Binding-site contacts:
Ligand atom CD1 contacts residue ARG97 of chain 1.Z at 3.3 Å.
Ligand atom N contacts residue GLU63 of chain 1.Z at 2.9 Å (salt-bridge).
Ligand atom CD1 contacts residue GLU63 of chain 1.Z at 3.6 Å.
Ligand atom CD1 contacts residue TYR159 of chain 1.Z at 3.5 Å (hydrophobic).
Ligand atom N contacts residue TYR159 of chain 1.Z at 3.5 Å (h-bond).
Ligand atom CE2 contacts residue LYS66 of chain 1.Z at 3.0 Å.
Ligand atom CG2 contacts residue TYR123 of chain 1.Z at 3.3 Å (hydrophobic).
Ligand atom CA contacts residue GLU63 of chain 1.Z at 3.5 Å.
Ligand atom O contacts residue TYR159 of chain 1.Z at 2.4 Å (h-bond).
Ligand atom CG1 contacts residue ARG97 of chain 1.Z at 3.2 Å.
Ligand atom O contacts residue THR143 of chain 1.Z at 3.1 Å (h-bond).
Ligand atom O contacts residue TYR7 of chain 1.Z at 3.2 Å.
Ligand atom CB contacts residue TYR99 of chain 1.Z at 3.4 Å (hydrophobic).
Ligand atom O contacts residue LYS66 of chain 1.Z at 2.9 Å (salt-bridge).
Ligand atom O contacts residue LYS66 of chain 1.Z at 3.6 Å.
Ligand atom CZ contacts residue LYS66 of chain 1.Z at 3.3 Å.
Ligand atom CD2 contacts residue LYS66 of chain 1.Z at 3.4 Å.
Ligand atom CG1 contacts residue ASP77 of chain 1.Z at 3.1 Å.
Ligand atom C contacts residue TYR159 of chain 1.Z at 3.6 Å (hydrophobic).
Ligand atom CG1 contacts residue TYR99 of chain 1.Z at 3.5 Å (hydrophobic).
Ligand atom CE1 contacts residue TRP167 of chain 1.Z at 3.5 Å (hydrophobic).
Ligand atom N contacts residue TYR99 of chain 1.Z at 3.0 Å (h-bond).
Ligand atom N contacts residue TYR7 of chain 1.Z at 2.4 Å (h-bond).
Ligand atom O contacts residue TRP147 of chain 1.Z at 2.9 Å (h-bond).
Ligand atom N contacts residue TYR7 of chain 1.Z at 3.5 Å (h-bond).
Ligand atom N contacts residue TYR171 of chain 1.Z at 3.1 Å (h-bond).
Ligand atom CB contacts residue ASP77 of chain 1.Z at 3.5 Å.
Ligand atom N contacts residue ASP77 of chain 1.Z at 3.1 Å (salt-bridge).
Ligand atom C contacts residue TYR7 of chain 1.Z at 3.3 Å (hydrophobic).
Ligand atom CG2 contacts residue THR143 of chain 1.Z at 3.3 Å.
Ligand atom CD1 contacts residue TRP167 of chain 1.Z at 3.2 Å (hydrophobic).
Ligand atom CG2 contacts residue GLU63 of chain 1.Z at 3.1 Å.
Ligand atom CD2 contacts residue ARG97 of chain 1.Z at 3.2 Å.
Ligand atom CG2 contacts residue VAL152 of chain 1.Z at 3.5 Å (hydrophobic).
Ligand atom C contacts residue TYR159 of chain 1.Z at 3.5 Å (hydrophobic).
Ligand atom O contacts residue THR73 of chain 1.Z at 3.0 Å.
Ligand atom CA contacts residue TYR7 of chain 1.Z at 3.3 Å (hydrophobic).
Ligand atom O contacts residue HIS70 of chain 1.Z at 3.0 Å (h-bond).
Ligand atom CA contacts residue TYR159 of chain 1.Z at 3.6 Å (hydrophobic).
Ligand atom CD2 contacts residue LEU156 of chain 1.Z at 3.5 Å (hydrophobic).

Sequence of chain 1.Z:
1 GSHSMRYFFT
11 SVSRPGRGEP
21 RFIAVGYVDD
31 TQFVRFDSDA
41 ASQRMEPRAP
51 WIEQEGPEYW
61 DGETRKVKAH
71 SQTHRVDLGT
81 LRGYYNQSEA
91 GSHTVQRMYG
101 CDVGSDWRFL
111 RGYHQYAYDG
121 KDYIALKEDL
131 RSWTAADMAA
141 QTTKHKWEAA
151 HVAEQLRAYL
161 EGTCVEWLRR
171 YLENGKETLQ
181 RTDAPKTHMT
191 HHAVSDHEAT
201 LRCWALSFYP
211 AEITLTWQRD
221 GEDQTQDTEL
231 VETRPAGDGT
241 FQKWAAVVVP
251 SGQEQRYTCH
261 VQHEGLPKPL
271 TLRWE

A small-molecule ligand and the protein it binds are described below.
Small molecule (SMILES): CC[C@H](C)[C@H](NC(=O)[C@H](CC(C)C)NC(=O)[C@H](CC1=NC=NC1)NC(=O)[C@H](CC(=O)O)NC(=O)[C@H](CC(C)C)NC(=O)[C@@H](NC(=O)[C@@H](N)Cc1ccc(O)cc1)C(C)C)C(=O)N[C@H](C(=O)N[C@H](C(=O)O)C(C)C)C(C)C